Binding-site contacts:
Ligand atom O3' contacts residue VAL151 of chain 1.B at 3.7 Å.
Ligand atom O5' contacts residue GLY43 of chain 1.B at 3.7 Å.
Ligand atom O1B contacts residue GLY45 of chain 1.B at 3.2 Å (h-bond).
Ligand atom SB contacts residue GLY43 of chain 1.B at 3.6 Å (h-bond).
Ligand atom O1B contacts residue GLY43 of chain 1.B at 3.6 Å (h-bond).
Ligand atom N1 contacts residue THR185 of chain 1.B at 3.3 Å.
Ligand atom SB contacts residue MG1 of chain 1.K at 3.4 Å.
Ligand atom N3 contacts residue THR48 of chain 1.B at 3.6 Å.
Ligand atom O1A contacts residue THR48 of chain 1.B at 2.4 Å (h-bond).
Ligand atom O2B contacts residue MG1 of chain 1.K at 2.4 Å.
Ligand atom O1B contacts residue LEU41 of chain 1.B at 3.4 Å (h-bond).
Ligand atom O3A contacts residue LYS46 of chain 1.B at 3.5 Å (salt-bridge).
Ligand atom SB contacts residue LYS46 of chain 1.B at 3.5 Å (salt-bridge).
Ligand atom N6 contacts residue ASP189 of chain 1.B at 3.1 Å.
Ligand atom O1A contacts residue GLY45 of chain 1.B at 3.5 Å.
Ligand atom N6 contacts residue CYS188 of chain 1.B at 2.9 Å (h-bond).
Ligand atom C6 contacts residue THR185 of chain 1.B at 3.6 Å.
Ligand atom N7 contacts residue THR185 of chain 1.B at 3.4 Å (h-bond).
Ligand atom O3B contacts residue GLY43 of chain 1.B at 2.8 Å (h-bond).
Ligand atom N6 contacts residue VAL190 of chain 1.B at 3.4 Å (h-bond).
Ligand atom C3' contacts residue THR48 of chain 1.B at 3.6 Å.
Ligand atom C2 contacts residue GLY45 of chain 1.B at 3.6 Å.
Ligand atom PA contacts residue THR48 of chain 1.B at 3.7 Å.
Ligand atom O2B contacts residue LYS46 of chain 1.B at 3.5 Å (salt-bridge).
Ligand atom O1B contacts residue ALA44 of chain 1.B at 3.5 Å (h-bond).
Ligand atom O3A contacts residue GLY43 of chain 1.B at 3.5 Å.
Ligand atom O1A contacts residue THR47 of chain 1.B at 3.7 Å.
Ligand atom N6 contacts residue CYS193 of chain 1.B at 3.5 Å (h-bond).
Ligand atom O3B contacts residue MG1 of chain 1.K at 3.4 Å.
Ligand atom C5' contacts residue GLY43 of chain 1.B at 3.1 Å.
Ligand atom O3B contacts residue LYS46 of chain 1.B at 3.7 Å.
Ligand atom C8 contacts residue ARG149 of chain 1.B at 3.5 Å.
Ligand atom O1B contacts residue LYS46 of chain 1.B at 2.7 Å (salt-bridge).
Ligand atom O2B contacts residue THR47 of chain 1.B at 2.7 Å (h-bond).
Ligand atom C2 contacts residue THR48 of chain 1.B at 3.6 Å.
Ligand atom C5' contacts residue GLY45 of chain 1.B at 3.5 Å.
Ligand atom O3A contacts residue GLY45 of chain 1.B at 3.0 Å (h-bond).
Ligand atom O4' contacts residue ARG149 of chain 1.B at 3.3 Å (salt-bridge).
Ligand atom C2' contacts residue THR48 of chain 1.B at 3.6 Å.
Ligand atom N3 contacts residue GLY45 of chain 1.B at 3.6 Å.

Sequence of chain 1.B:
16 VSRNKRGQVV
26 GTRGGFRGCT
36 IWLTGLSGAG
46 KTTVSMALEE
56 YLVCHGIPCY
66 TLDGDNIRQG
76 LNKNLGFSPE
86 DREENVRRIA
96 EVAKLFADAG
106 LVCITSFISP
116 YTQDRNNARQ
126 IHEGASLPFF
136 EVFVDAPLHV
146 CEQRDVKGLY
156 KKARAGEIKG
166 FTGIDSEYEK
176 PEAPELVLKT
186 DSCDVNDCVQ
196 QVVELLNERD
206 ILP

The small molecule below binds the protein below.
Small molecule (SMILES): Nc1ncnc2c1ncn2[C@@H]1O[C@H](CO[P](=O)(O)OS(=O)(=O)O)[C@@H](O)[C@H]1O